The small molecule below binds the protein below.
Small molecule (SMILES): CC(=O)N[C@@H]1[C@@H](O)[C@H](O)[C@@H](CO)O[C@H]1O

Sequence of chain 31.A:
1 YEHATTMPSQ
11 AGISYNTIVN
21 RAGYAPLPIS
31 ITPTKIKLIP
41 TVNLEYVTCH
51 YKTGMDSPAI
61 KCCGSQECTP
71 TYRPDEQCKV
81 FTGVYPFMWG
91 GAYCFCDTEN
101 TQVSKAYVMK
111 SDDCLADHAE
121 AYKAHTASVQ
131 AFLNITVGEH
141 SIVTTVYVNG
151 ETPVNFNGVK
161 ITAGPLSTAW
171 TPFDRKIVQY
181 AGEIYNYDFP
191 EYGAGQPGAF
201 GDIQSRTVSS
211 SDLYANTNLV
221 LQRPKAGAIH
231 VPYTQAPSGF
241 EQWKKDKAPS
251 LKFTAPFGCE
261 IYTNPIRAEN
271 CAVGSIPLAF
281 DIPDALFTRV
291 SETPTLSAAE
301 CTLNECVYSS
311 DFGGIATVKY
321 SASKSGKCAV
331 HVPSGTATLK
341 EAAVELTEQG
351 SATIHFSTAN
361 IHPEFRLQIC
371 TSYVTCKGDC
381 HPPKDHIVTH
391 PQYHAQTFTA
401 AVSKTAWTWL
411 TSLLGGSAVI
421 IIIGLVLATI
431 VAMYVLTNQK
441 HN

Sequence of chain 58.B:
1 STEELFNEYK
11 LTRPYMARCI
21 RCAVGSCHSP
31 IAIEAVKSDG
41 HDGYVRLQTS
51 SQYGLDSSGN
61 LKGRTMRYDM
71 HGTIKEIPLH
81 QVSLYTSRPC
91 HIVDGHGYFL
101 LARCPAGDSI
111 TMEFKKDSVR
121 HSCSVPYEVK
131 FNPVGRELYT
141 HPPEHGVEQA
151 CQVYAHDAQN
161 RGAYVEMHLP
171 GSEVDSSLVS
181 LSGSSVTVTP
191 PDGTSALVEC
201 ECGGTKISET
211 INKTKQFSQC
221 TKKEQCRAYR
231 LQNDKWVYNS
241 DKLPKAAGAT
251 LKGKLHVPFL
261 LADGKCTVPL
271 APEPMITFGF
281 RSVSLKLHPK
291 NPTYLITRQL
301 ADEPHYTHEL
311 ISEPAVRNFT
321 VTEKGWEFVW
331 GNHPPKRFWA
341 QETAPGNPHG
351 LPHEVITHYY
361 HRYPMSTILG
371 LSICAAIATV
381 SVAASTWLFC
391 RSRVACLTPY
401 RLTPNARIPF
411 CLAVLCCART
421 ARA

Binding-site contacts:
Ligand atom N2 contacts residue GLU305 of chain 31.A at 4.4 Å.
Ligand atom C6 contacts residue SER284 of chain 58.B at 3.4 Å.
Ligand atom O7 contacts residue GLU305 of chain 31.A at 2.4 Å (salt-bridge).
Ligand atom O6 contacts residue ASN318 of chain 58.B at 2.9 Å (h-bond).
Ligand atom O5 contacts residue SER284 of chain 58.B at 4.2 Å.
Ligand atom C5 contacts residue SER284 of chain 58.B at 4.5 Å.
Ligand atom C6 contacts residue ASN318 of chain 58.B at 3.2 Å.
Ligand atom C7 contacts residue GLU305 of chain 31.A at 3.6 Å.
Ligand atom C8 contacts residue GLU305 of chain 31.A at 4.5 Å.
Ligand atom O6 contacts residue SER284 of chain 58.B at 2.4 Å (h-bond).